A small-molecule ligand and the protein it binds are described below.
Small molecule (SMILES): Cc1cc(CCCOc2c(Cl)cc(C3=NCCO3)cc2Cl)on1

Binding-site contacts:
Ligand atom C2B contacts residue TYR128 of chain 36.A at 3.9 Å (hydrophobic).
Ligand atom CL1 contacts residue VAL188 of chain 36.A at 3.7 Å.
Ligand atom CL2 contacts residue ILE104 of chain 36.A at 3.5 Å.
Ligand atom O1 contacts residue MET221 of chain 36.A at 3.5 Å (h-bond).
Ligand atom C5B contacts residue TYR152 of chain 36.A at 3.7 Å (hydrophobic).
Ligand atom C2A contacts residue PHE186 of chain 36.A at 3.8 Å (hydrophobic).
Ligand atom C1C contacts residue TYR128 of chain 36.A at 3.3 Å (hydrophobic).
Ligand atom C2B contacts residue MET224 of chain 36.A at 4.0 Å (hydrophobic).
Ligand atom C3B contacts residue MET224 of chain 36.A at 3.6 Å (hydrophobic).
Ligand atom CL2 contacts residue TYR128 of chain 36.A at 3.2 Å.
Ligand atom C2C contacts residue VAL191 of chain 36.A at 4.0 Å (hydrophobic).
Ligand atom C31 contacts residue LEU106 of chain 36.A at 4.0 Å (hydrophobic).
Ligand atom C3C contacts residue TYR152 of chain 36.A at 3.8 Å (hydrophobic).
Ligand atom C5A contacts residue ALA150 of chain 36.A at 3.5 Å (hydrophobic).
Ligand atom C2A contacts residue TYR152 of chain 36.A at 3.8 Å (hydrophobic).
Ligand atom C4A contacts residue PRO174 of chain 36.A at 3.0 Å (hydrophobic).
Ligand atom C5 contacts residue TYR128 of chain 36.A at 3.8 Å (hydrophobic).
Ligand atom C3 contacts residue LEU106 of chain 36.A at 3.8 Å (hydrophobic).
Ligand atom O1 contacts residue ILE104 of chain 36.A at 3.4 Å.
Ligand atom CL1 contacts residue LEU25 of chain 36.C at 3.7 Å.
Ligand atom C4 contacts residue LEU106 of chain 36.A at 3.9 Å (hydrophobic).
Ligand atom N3A contacts residue TYR152 of chain 36.A at 4.0 Å.
Ligand atom O1A contacts residue MET224 of chain 36.A at 3.5 Å (h-bond).
Ligand atom C3C contacts residue ILE104 of chain 36.A at 3.7 Å (hydrophobic).
Ligand atom N2 contacts residue MET221 of chain 36.A at 3.5 Å (h-bond).
Ligand atom C5A contacts residue PHE186 of chain 36.A at 4.0 Å (hydrophobic).
Ligand atom C5A contacts residue VAL176 of chain 36.A at 3.5 Å (hydrophobic).
Ligand atom C4B contacts residue PHE186 of chain 36.A at 3.9 Å (hydrophobic).
Ligand atom C4B contacts residue TYR152 of chain 36.A at 3.6 Å (hydrophobic).
Ligand atom C4A contacts residue SER175 of chain 36.A at 3.7 Å.
Ligand atom C4A contacts residue ALA150 of chain 36.A at 4.0 Å (hydrophobic).
Ligand atom N3A contacts residue PRO174 of chain 36.A at 3.3 Å (h-bond).
Ligand atom C3B contacts residue PHE186 of chain 36.A at 3.9 Å (hydrophobic).
Ligand atom CL1 contacts residue TYR152 of chain 36.A at 3.9 Å.
Ligand atom C1B contacts residue VAL188 of chain 36.A at 4.0 Å (hydrophobic).
Ligand atom C6B contacts residue TYR152 of chain 36.A at 3.9 Å (hydrophobic).
Ligand atom N3A contacts residue ALA24 of chain 36.C at 3.8 Å.
Ligand atom O1B contacts residue VAL188 of chain 36.A at 3.7 Å.
Ligand atom O1A contacts residue PHE186 of chain 36.A at 3.4 Å.
Ligand atom CL2 contacts residue MET224 of chain 36.A at 3.4 Å.

Sequence of chain 36.A:
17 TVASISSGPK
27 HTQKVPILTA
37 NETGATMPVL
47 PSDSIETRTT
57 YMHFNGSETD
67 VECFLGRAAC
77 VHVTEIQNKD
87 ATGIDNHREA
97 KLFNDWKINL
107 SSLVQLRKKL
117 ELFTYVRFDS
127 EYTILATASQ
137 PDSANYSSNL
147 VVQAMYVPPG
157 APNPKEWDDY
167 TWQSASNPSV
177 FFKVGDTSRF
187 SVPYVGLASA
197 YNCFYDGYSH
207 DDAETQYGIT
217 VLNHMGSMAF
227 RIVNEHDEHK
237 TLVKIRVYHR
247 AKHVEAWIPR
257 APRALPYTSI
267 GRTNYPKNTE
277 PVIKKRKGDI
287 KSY

Sequence of chain 36.C:
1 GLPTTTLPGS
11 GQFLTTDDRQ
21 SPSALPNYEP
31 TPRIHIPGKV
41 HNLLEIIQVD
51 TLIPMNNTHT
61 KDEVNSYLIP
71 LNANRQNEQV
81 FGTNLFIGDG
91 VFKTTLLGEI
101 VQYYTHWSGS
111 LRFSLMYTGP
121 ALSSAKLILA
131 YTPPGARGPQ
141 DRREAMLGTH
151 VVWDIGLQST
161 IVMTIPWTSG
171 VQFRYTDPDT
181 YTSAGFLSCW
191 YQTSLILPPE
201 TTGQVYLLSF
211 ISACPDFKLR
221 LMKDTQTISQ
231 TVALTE

Sequence of chain 37.C:
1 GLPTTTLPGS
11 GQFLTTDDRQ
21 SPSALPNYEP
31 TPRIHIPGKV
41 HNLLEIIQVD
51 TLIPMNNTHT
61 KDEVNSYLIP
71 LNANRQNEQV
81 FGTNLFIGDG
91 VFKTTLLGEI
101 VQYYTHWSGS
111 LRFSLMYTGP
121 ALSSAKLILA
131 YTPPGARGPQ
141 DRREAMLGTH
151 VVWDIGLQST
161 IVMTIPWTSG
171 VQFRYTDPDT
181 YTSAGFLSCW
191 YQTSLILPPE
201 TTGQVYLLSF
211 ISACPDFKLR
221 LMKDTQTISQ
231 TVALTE